Binding-site contacts:
Ligand atom C2' contacts residue THR17 of chain 18.B at 3.7 Å.
Ligand atom C2 contacts residue ALA56 of chain 20.B at 3.8 Å (hydrophobic).
Ligand atom C1' contacts residue ARG68 of chain 20.B at 3.8 Å.
Ligand atom P contacts residue THR17 of chain 18.B at 3.9 Å.
Ligand atom C2 contacts residue TRP21 of chain 18.B at 3.2 Å (hydrophobic).
Ligand atom OP2 contacts residue ARG202 of chain 20.A at 3.6 Å.
Ligand atom C4' contacts residue TYR19 of chain 17.B at 3.8 Å (hydrophobic).
Ligand atom O2 contacts residue TRP21 of chain 18.B at 2.9 Å.
Ligand atom O2' contacts residue ARG55 of chain 20.B at 3.1 Å (salt-bridge).
Ligand atom OP2 contacts residue THR17 of chain 18.B at 3.5 Å.
Ligand atom C2 contacts residue TYR58 of chain 20.B at 3.8 Å (hydrophobic).
Ligand atom N1 contacts residue ALA56 of chain 20.B at 3.2 Å (h-bond).
Ligand atom O2' contacts residue CYS203 of chain 20.A at 3.3 Å (h-bond).
Ligand atom OP2 contacts residue ARG55 of chain 20.B at 2.9 Å (salt-bridge).
Ligand atom N1 contacts residue ARG68 of chain 20.B at 3.9 Å.
Ligand atom C2 contacts residue ARG55 of chain 20.B at 3.1 Å.
Ligand atom O2' contacts residue THR44 of chain 20.B at 3.9 Å.
Ligand atom C1' contacts residue TRP21 of chain 18.B at 3.9 Å (hydrophobic).
Ligand atom O2' contacts residue ARG55 of chain 20.B at 3.8 Å.
Ligand atom P contacts residue TYR19 of chain 17.B at 4.0 Å.
Ligand atom N3 contacts residue ARG55 of chain 20.B at 3.2 Å (salt-bridge).
Ligand atom N1 contacts residue TRP21 of chain 18.B at 3.8 Å.
Ligand atom OP1 contacts residue MET15 of chain 18.B at 3.1 Å.
Ligand atom C6 contacts residue TYR58 of chain 20.B at 3.8 Å (hydrophobic).
Ligand atom O4 contacts residue TRP21 of chain 18.B at 3.4 Å.
Ligand atom C4 contacts residue TRP21 of chain 18.B at 3.7 Å (hydrophobic).
Ligand atom O4' contacts residue ARG68 of chain 20.B at 3.0 Å (salt-bridge).
Ligand atom OP1 contacts residue TYR19 of chain 17.B at 3.6 Å (h-bond).
Ligand atom OP1 contacts residue THR17 of chain 18.B at 3.7 Å.
Ligand atom N3 contacts residue TRP21 of chain 18.B at 3.2 Å.
Ligand atom O3' contacts residue TYR19 of chain 17.B at 3.0 Å (h-bond).
Ligand atom C2' contacts residue ARG55 of chain 20.B at 3.4 Å.
Ligand atom O2' contacts residue LEU41 of chain 20.B at 3.8 Å.
Ligand atom O4' contacts residue ARG202 of chain 20.A at 3.9 Å.
Ligand atom O2 contacts residue TYR58 of chain 20.B at 3.6 Å.
Ligand atom N6 contacts residue TYR58 of chain 20.B at 3.5 Å (h-bond).
Ligand atom C5' contacts residue ARG202 of chain 20.A at 3.9 Å.
Ligand atom O2' contacts residue THR17 of chain 18.B at 2.8 Å.
Ligand atom O2' contacts residue TYR19 of chain 17.B at 3.7 Å.
Ligand atom N1 contacts residue TYR58 of chain 20.B at 3.5 Å.

Sequence of chain 20.A:
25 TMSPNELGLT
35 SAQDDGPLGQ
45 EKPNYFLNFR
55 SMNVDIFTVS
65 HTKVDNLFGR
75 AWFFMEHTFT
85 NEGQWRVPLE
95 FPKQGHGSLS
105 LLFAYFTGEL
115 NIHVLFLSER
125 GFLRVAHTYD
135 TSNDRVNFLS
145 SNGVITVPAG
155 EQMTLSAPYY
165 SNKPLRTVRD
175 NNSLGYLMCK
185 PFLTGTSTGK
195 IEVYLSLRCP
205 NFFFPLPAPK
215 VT

Sequence of chain 20.B:
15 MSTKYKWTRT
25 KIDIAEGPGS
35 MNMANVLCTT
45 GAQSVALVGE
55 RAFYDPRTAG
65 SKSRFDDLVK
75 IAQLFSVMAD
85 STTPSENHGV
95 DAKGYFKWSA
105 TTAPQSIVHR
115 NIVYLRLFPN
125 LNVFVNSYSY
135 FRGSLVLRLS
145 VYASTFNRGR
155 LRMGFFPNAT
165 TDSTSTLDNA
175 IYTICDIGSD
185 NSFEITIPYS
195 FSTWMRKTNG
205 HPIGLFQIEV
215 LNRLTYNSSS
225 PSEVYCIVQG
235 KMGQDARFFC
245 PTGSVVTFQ

Sequence of chain 18.B:
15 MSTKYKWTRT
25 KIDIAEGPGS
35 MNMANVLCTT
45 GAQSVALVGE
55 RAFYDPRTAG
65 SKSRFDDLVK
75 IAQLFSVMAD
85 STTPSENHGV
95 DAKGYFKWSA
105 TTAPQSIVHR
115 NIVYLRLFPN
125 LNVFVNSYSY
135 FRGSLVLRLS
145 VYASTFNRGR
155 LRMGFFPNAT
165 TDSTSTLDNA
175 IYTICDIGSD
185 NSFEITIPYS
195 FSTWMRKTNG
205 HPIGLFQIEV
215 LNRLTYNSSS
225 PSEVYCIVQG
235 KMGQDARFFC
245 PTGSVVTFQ

The protein below binds the small molecule below.
Small molecule (SMILES): Nc1ncnc2c1ncn2[C@@H]1O[C@H](CO)[C@@H](O[P](=O)(O)OC[C@H]2O[C@@H](n3ccc(=O)[nH]c3=O)[C@H](O)[C@@H]2O[P](=O)(O)OC[C@H]2O[C@@H](n3ccc(=O)[nH]c3=O)[C@H](O)[C@@H]2O[P](=O)(O)OC[C@H]2O[C@@H](n3ccc(=O)[nH]c3=O)[C@H](O)[C@@H]2O[P](=O)(O)OC[C@H]2O[C@@H](n3ccc(=O)[nH]c3=O)[C@H](O)[C@@H]2O[P](=O)(O)OC[C@H]2O[C@@H](n3ccc(=O)[nH]c3=O)[C@H](O)[C@@H]2O)[C@H]1O

Sequence of chain 17.B:
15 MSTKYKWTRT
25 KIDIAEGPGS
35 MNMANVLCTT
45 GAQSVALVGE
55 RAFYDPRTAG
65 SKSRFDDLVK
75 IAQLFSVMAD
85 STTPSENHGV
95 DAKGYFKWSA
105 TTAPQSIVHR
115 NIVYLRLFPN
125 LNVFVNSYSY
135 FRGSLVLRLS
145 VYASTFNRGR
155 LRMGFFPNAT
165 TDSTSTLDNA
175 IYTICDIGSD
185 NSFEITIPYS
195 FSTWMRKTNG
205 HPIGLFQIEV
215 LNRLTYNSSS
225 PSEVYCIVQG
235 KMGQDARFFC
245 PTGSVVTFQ